The protein below binds the small molecule below.
Small molecule (SMILES): CC(=O)N[C@H]1[C@H](O[C@H]2[C@H](O)[C@@H](NC(C)=O)CO[C@@H]2CO)O[C@H](CO)[C@@H](O[C@@H]2O[C@H](CO)[C@@H](O)[C@H](O)[C@@H]2O)[C@@H]1O

Binding-site contacts:
Ligand atom N2 contacts residue NAG1 of chain 1.Z at 4.1 Å.
Ligand atom O7 contacts residue NAG1 of chain 1.Z at 3.8 Å.
Ligand atom O7 contacts residue NAG2 of chain 1.Z at 4.0 Å.
Ligand atom C7 contacts residue ASN355 of chain 1.F at 3.9 Å.
Ligand atom C5 contacts residue SER357 of chain 1.F at 4.0 Å.
Ligand atom O6 contacts residue ASN355 of chain 1.F at 4.4 Å.
Ligand atom C6 contacts residue NAG2 of chain 1.Z at 4.3 Å.
Ligand atom C1 contacts residue ASN355 of chain 1.F at 1.4 Å.
Ligand atom C6 contacts residue SER357 of chain 1.F at 4.5 Å.
Ligand atom N2 contacts residue ASN355 of chain 1.F at 2.9 Å (h-bond).
Ligand atom C5 contacts residue ASN355 of chain 1.F at 3.6 Å.
Ligand atom O5 contacts residue NAG2 of chain 1.Z at 4.1 Å.
Ligand atom O6 contacts residue NAG2 of chain 1.Z at 4.4 Å.
Ligand atom O5 contacts residue SER357 of chain 1.F at 3.8 Å.
Ligand atom O5 contacts residue ASN355 of chain 1.F at 2.3 Å (h-bond).
Ligand atom C2 contacts residue ASN355 of chain 1.F at 2.4 Å.
Ligand atom O3 contacts residue NAG1 of chain 1.Z at 4.1 Å.
Ligand atom C7 contacts residue NAG1 of chain 1.Z at 4.2 Å.
Ligand atom C4 contacts residue ASN355 of chain 1.F at 4.1 Å.
Ligand atom O3 contacts residue NAG2 of chain 1.Z at 3.6 Å.
Ligand atom C3 contacts residue NAG1 of chain 1.Z at 4.2 Å.
Ligand atom O7 contacts residue ASN355 of chain 1.F at 4.3 Å.
Ligand atom C1 contacts residue SER357 of chain 1.F at 3.8 Å.
Ligand atom C3 contacts residue ASN355 of chain 1.F at 3.7 Å.
Ligand atom C8 contacts residue NAG1 of chain 1.Z at 4.1 Å.

Sequence of chain 1.F:
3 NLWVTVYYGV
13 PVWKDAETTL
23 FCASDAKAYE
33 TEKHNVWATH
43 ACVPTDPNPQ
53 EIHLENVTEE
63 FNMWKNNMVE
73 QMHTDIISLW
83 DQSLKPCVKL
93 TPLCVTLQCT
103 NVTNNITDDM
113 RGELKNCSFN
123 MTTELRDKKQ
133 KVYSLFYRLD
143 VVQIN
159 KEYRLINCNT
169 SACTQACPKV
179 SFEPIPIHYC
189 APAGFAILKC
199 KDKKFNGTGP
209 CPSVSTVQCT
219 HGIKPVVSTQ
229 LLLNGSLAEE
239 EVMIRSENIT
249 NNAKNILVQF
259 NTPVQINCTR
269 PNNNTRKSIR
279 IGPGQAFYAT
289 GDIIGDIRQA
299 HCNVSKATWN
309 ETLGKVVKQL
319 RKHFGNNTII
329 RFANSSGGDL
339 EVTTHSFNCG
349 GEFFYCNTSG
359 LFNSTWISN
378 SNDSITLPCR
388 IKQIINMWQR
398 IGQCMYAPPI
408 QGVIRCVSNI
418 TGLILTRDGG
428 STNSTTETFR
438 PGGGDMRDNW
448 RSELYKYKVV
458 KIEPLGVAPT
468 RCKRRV